Binding-site contacts:
Ligand atom C10 contacts residue THR402 of chain 1.B at 3.0 Å.
Ligand atom C10 contacts residue ASP398 of chain 1.B at 3.6 Å.
Ligand atom O3 contacts residue ASP398 of chain 1.B at 3.6 Å (salt-bridge).
Ligand atom O5 contacts residue SER279 of chain 1.B at 3.5 Å.
Ligand atom N1 contacts residue ARG278 of chain 1.B at 2.9 Å (salt-bridge).
Ligand atom C9 contacts residue ASP398 of chain 1.B at 3.9 Å.
Ligand atom C9 contacts residue THR317 of chain 1.B at 3.5 Å.
Ligand atom O3 contacts residue ARG401 of chain 1.B at 3.5 Å (salt-bridge).
Ligand atom C8 contacts residue THR317 of chain 1.B at 3.4 Å.
Ligand atom C1 contacts residue GLY362 of chain 1.B at 4.2 Å.
Ligand atom C11 contacts residue ARG278 of chain 1.B at 3.8 Å.
Ligand atom N1 contacts residue ASP398 of chain 1.B at 3.5 Å (salt-bridge).
Ligand atom O4 contacts residue THR402 of chain 1.B at 3.7 Å.
Ligand atom N1 contacts residue THR402 of chain 1.B at 3.5 Å (h-bond).
Ligand atom C5 contacts residue NA1 of chain 1.Y at 4.2 Å.
Ligand atom C8 contacts residue ASN405 of chain 1.B at 3.8 Å.
Ligand atom C2 contacts residue VAL358 of chain 1.B at 4.2 Å (hydrophobic).
Ligand atom C11 contacts residue THR402 of chain 1.B at 3.3 Å.
Ligand atom C11 contacts residue SER280 of chain 1.B at 3.7 Å.
Ligand atom O5 contacts residue NA1 of chain 1.Y at 3.4 Å (h-bond).
Ligand atom O1 contacts residue MET314 of chain 1.B at 3.3 Å.
Ligand atom C4 contacts residue NA1 of chain 1.Y at 3.8 Å.
Ligand atom O2 contacts residue ARG401 of chain 1.B at 2.9 Å (salt-bridge).
Ligand atom O5 contacts residue ARG278 of chain 1.B at 3.5 Å (salt-bridge).
Ligand atom C11 contacts residue ASN405 of chain 1.B at 3.6 Å.
Ligand atom O4 contacts residue ASN405 of chain 1.B at 2.6 Å (h-bond).
Ligand atom C10 contacts residue ASN405 of chain 1.B at 4.0 Å.
Ligand atom C7 contacts residue MET314 of chain 1.B at 3.8 Å (hydrophobic).
Ligand atom O2 contacts residue THR317 of chain 1.B at 2.7 Å (h-bond).
Ligand atom C9 contacts residue ARG401 of chain 1.B at 3.3 Å.
Ligand atom O4 contacts residue SER280 of chain 1.B at 3.5 Å.
Ligand atom O5 contacts residue THR402 of chain 1.B at 3.7 Å.
Ligand atom C10 contacts residue ARG278 of chain 1.B at 3.6 Å.
Ligand atom C2 contacts residue GLY360 of chain 1.B at 4.2 Å.
Ligand atom C6 contacts residue MET314 of chain 1.B at 4.2 Å (hydrophobic).
Ligand atom O5 contacts residue SER280 of chain 1.B at 2.8 Å (h-bond).
Ligand atom C2 contacts residue ALA361 of chain 1.B at 3.9 Å (hydrophobic).
Ligand atom O1 contacts residue THR317 of chain 1.B at 4.1 Å.
Ligand atom C1 contacts residue ALA361 of chain 1.B at 3.8 Å (hydrophobic).
Ligand atom O4 contacts residue MET314 of chain 1.B at 4.1 Å.

A protein and the small-molecule ligand that binds it are described below.
Small molecule (SMILES): COc1ccc(NNc2ccc(CO[C@H](C(=O)O)[C@H](N)C(=O)O)cc2)cc1

Sequence of chain 1.B:
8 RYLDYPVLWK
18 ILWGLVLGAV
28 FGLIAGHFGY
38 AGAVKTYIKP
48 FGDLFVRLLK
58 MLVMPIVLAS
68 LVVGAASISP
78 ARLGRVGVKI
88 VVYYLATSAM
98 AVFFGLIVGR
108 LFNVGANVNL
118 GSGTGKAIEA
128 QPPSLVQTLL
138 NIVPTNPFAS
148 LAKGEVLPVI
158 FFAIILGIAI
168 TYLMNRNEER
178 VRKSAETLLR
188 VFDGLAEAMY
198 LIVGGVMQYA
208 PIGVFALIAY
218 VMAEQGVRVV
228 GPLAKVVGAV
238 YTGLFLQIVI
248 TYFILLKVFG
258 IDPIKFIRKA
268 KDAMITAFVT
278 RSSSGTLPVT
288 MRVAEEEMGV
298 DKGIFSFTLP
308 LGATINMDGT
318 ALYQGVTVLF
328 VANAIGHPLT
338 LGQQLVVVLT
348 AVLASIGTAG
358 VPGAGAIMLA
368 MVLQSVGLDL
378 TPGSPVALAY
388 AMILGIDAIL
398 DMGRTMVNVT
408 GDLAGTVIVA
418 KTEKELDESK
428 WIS